Binding-site contacts:
Ligand atom O contacts residue ASN466 of chain 1.A at 2.8 Å (h-bond).
Ligand atom CD1 contacts residue CYS418 of chain 1.A at 3.6 Å (hydrophobic).
Ligand atom CA contacts residue ASN466 of chain 1.A at 3.7 Å.
Ligand atom C contacts residue ASN466 of chain 1.A at 3.8 Å.
Ligand atom NZ contacts residue GLU385 of chain 1.A at 2.5 Å (salt-bridge).
Ligand atom CE contacts residue ASP342 of chain 1.A at 3.4 Å.
Ligand atom CD contacts residue ASP342 of chain 1.A at 3.6 Å.
Ligand atom CD1 contacts residue ALA463 of chain 1.A at 3.7 Å (hydrophobic).
Ligand atom CB contacts residue ASN466 of chain 1.A at 3.3 Å.
Ligand atom O contacts residue GLN423 of chain 1.A at 4.1 Å.
Ligand atom CG1 contacts residue ALA462 of chain 1.A at 4.0 Å (hydrophobic).
Ligand atom O contacts residue GLN339 of chain 1.A at 3.6 Å.
Ligand atom CG2 contacts residue ASN419 of chain 1.A at 3.6 Å.
Ligand atom CE contacts residue GLU385 of chain 1.A at 3.2 Å.
Ligand atom CG1 contacts residue ASN466 of chain 1.A at 3.9 Å.
Ligand atom O contacts residue GLN423 of chain 1.A at 3.8 Å.
Ligand atom CD1 contacts residue HIS459 of chain 1.A at 3.6 Å.
Ligand atom NZ contacts residue SER382 of chain 1.A at 4.1 Å.
Ligand atom C contacts residue ALA462 of chain 1.A at 3.9 Å (hydrophobic).
Ligand atom CD1 contacts residue ASN419 of chain 1.A at 3.7 Å.
Ligand atom CD1 contacts residue GLY422 of chain 1.A at 3.9 Å.
Ligand atom CB contacts residue GLN339 of chain 1.A at 3.3 Å.
Ligand atom C contacts residue GLN339 of chain 1.A at 3.9 Å.
Ligand atom C contacts residue ASN466 of chain 1.A at 3.6 Å.
Ligand atom CA contacts residue VAL465 of chain 1.A at 3.9 Å (hydrophobic).
Ligand atom N contacts residue ASN466 of chain 1.A at 2.6 Å (h-bond).
Ligand atom CD contacts residue SER382 of chain 1.A at 4.0 Å.
Ligand atom CA contacts residue ALA462 of chain 1.A at 3.5 Å (hydrophobic).
Ligand atom CG1 contacts residue HIS459 of chain 1.A at 3.6 Å.
Ligand atom CA contacts residue GLN423 of chain 1.A at 4.1 Å.
Ligand atom N contacts residue GLN423 of chain 1.A at 4.1 Å.
Ligand atom NZ contacts residue ASP342 of chain 1.A at 2.5 Å (salt-bridge).
Ligand atom CG2 contacts residue GLN423 of chain 1.A at 3.8 Å.
Ligand atom CD contacts residue SER381 of chain 1.A at 3.9 Å.
Ligand atom CG contacts residue GLN423 of chain 1.A at 3.6 Å.
Ligand atom CB contacts residue ASP335 of chain 1.A at 4.0 Å.
Ligand atom O contacts residue ALA462 of chain 1.A at 4.0 Å.
Ligand atom CG contacts residue ARG338 of chain 1.A at 4.0 Å.
Ligand atom CA contacts residue ASN466 of chain 1.A at 3.4 Å.
Ligand atom C contacts residue GLN423 of chain 1.A at 3.8 Å.

The protein below binds the small molecule below.
Small molecule (SMILES): CC[C@H](NC(=O)[C@@H](NC(=O)CN)[C@@H](C)CC)C(=O)N[C@@H](CCCCN)C(=O)N[C@@H](C)C=O

Sequence of chain 1.A:
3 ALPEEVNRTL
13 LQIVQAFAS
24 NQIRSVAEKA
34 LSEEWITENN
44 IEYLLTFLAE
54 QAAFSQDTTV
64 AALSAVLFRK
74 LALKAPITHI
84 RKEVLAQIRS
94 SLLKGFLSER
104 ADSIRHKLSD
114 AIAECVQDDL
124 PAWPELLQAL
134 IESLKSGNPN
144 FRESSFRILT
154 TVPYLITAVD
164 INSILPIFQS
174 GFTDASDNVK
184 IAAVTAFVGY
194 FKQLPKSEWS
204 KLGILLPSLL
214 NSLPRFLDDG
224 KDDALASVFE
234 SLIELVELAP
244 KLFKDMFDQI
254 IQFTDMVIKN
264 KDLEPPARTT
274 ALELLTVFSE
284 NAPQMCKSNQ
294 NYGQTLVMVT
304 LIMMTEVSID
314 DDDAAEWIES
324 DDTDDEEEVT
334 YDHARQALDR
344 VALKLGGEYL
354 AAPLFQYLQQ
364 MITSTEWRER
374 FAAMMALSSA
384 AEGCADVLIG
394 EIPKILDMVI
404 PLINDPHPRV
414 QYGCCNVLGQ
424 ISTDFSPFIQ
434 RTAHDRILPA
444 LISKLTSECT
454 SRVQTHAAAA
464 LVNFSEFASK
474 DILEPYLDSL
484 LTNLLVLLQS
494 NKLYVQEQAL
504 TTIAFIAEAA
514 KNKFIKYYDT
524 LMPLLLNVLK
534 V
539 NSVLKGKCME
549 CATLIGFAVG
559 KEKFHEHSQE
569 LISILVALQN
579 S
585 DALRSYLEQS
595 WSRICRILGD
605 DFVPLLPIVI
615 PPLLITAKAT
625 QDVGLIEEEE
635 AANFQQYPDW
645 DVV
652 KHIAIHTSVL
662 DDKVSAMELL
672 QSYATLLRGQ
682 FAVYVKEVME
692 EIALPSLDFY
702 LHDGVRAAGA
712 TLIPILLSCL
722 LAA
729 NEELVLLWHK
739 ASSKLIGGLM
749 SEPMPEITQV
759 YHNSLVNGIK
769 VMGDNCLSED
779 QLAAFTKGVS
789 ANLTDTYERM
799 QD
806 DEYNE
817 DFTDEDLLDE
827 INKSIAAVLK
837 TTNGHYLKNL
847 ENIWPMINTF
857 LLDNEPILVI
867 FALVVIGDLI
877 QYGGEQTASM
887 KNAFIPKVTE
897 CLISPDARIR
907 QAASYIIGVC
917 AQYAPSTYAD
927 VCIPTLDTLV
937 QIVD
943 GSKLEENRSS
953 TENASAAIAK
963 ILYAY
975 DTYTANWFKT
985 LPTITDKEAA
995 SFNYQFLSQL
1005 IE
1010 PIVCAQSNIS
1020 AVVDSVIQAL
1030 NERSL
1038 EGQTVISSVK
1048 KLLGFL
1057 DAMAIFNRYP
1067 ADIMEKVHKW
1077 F